Sequence of chain 1.A:
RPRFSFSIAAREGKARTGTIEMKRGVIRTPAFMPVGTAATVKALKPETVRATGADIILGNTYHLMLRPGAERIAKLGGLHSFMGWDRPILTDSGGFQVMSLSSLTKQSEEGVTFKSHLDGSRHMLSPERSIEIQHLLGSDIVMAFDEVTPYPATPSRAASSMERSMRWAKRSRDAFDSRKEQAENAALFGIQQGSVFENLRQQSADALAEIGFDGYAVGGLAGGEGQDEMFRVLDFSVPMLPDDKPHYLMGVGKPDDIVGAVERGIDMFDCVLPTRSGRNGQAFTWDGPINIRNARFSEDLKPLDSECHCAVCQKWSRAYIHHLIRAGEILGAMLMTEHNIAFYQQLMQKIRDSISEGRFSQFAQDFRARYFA

This protein binds this small molecule.
Small molecule (SMILES): Nc1nc2[nH]cc(CN[C@H]3C=C[C@H](O)[C@@H]3O)c2c(=O)[nH]1

Binding-site contacts:
Ligand atom C7 contacts residue PHE105 of chain 1.A at 4.0 Å (hydrophobic).
Ligand atom N1 contacts residue MET259 of chain 1.A at 2.9 Å (h-bond).
Ligand atom C8 contacts residue PHE105 of chain 1.A at 4.0 Å (hydrophobic).
Ligand atom C9 contacts residue MET259 of chain 1.A at 4.0 Å (hydrophobic).
Ligand atom O3 contacts residue GLY229 of chain 1.A at 3.1 Å (h-bond).
Ligand atom N4 contacts residue MET259 of chain 1.A at 4.0 Å.
Ligand atom C12 contacts residue VAL157 of chain 1.A at 4.2 Å (hydrophobic).
Ligand atom C10 contacts residue MET259 of chain 1.A at 3.5 Å (hydrophobic).
Ligand atom N3 contacts residue PHE105 of chain 1.A at 3.7 Å.
Ligand atom O3 contacts residue GLY228 of chain 1.A at 3.5 Å.
Ligand atom C12 contacts residue PHE105 of chain 1.A at 4.2 Å (hydrophobic).
Ligand atom C12 contacts residue MET259 of chain 1.A at 3.7 Å (hydrophobic).
Ligand atom N3 contacts residue MET259 of chain 1.A at 3.3 Å.
Ligand atom O3 contacts residue GLN202 of chain 1.A at 3.3 Å (h-bond).
Ligand atom N2 contacts residue PHE105 of chain 1.A at 4.0 Å.
Ligand atom O3 contacts residue ASP155 of chain 1.A at 3.8 Å.
Ligand atom N5 contacts residue SER102 of chain 1.A at 3.1 Å (h-bond).
Ligand atom C8 contacts residue MET259 of chain 1.A at 3.9 Å (hydrophobic).
Ligand atom C11 contacts residue ASP155 of chain 1.A at 3.8 Å.
Ligand atom N4 contacts residue ILE200 of chain 1.A at 4.1 Å.
Ligand atom C11 contacts residue GLN202 of chain 1.A at 4.2 Å.
Ligand atom N5 contacts residue MET259 of chain 1.A at 4.2 Å.
Ligand atom C10 contacts residue PHE105 of chain 1.A at 3.8 Å (hydrophobic).
Ligand atom N5 contacts residue ILE200 of chain 1.A at 3.7 Å.
Ligand atom C6 contacts residue GLY229 of chain 1.A at 3.7 Å.
Ligand atom N5 contacts residue ASP155 of chain 1.A at 2.7 Å (salt-bridge).
Ligand atom C6 contacts residue LEU230 of chain 1.A at 3.6 Å (hydrophobic).
Ligand atom C6 contacts residue MET259 of chain 1.A at 3.8 Å (hydrophobic).
Ligand atom N4 contacts residue ASP155 of chain 1.A at 3.0 Å (salt-bridge).
Ligand atom C7 contacts residue MET259 of chain 1.A at 3.8 Å (hydrophobic).
Ligand atom N4 contacts residue GLN202 of chain 1.A at 4.2 Å.
Ligand atom N4 contacts residue VAL157 of chain 1.A at 3.6 Å.
Ligand atom N2 contacts residue MET259 of chain 1.A at 4.0 Å.
Ligand atom C12 contacts residue ASP155 of chain 1.A at 3.6 Å.
Ligand atom C11 contacts residue MET259 of chain 1.A at 3.9 Å (hydrophobic).
Ligand atom N1 contacts residue LEU230 of chain 1.A at 2.9 Å (h-bond).
Ligand atom C12 contacts residue ILE200 of chain 1.A at 4.1 Å (hydrophobic).
Ligand atom C11 contacts residue VAL157 of chain 1.A at 3.8 Å (hydrophobic).
Ligand atom C9 contacts residue PHE105 of chain 1.A at 4.0 Å (hydrophobic).
Ligand atom O3 contacts residue VAL157 of chain 1.A at 3.9 Å.